The protein below binds the small molecule below.
Small molecule (SMILES): C[C@@H](O)CN1CCN(CC(=O)O)CCN(CC(=O)O)CCN(CC(=O)O)CC1

Binding-site contacts:
Ligand atom C1 contacts residue GD1 of chain 1.C at 3.6 Å.
Ligand atom O7 contacts residue GD1 of chain 1.C at 2.4 Å.
Ligand atom C4 contacts residue GD1 of chain 1.C at 3.7 Å.
Ligand atom C12 contacts residue DO31 of chain 1.E at 4.0 Å.
Ligand atom O1 contacts residue DO31 of chain 1.E at 3.0 Å.
Ligand atom C9 contacts residue DO31 of chain 1.E at 3.3 Å.
Ligand atom C7 contacts residue GD1 of chain 1.C at 3.6 Å.
Ligand atom O3 contacts residue GD1 of chain 1.C at 2.5 Å.
Ligand atom O6 contacts residue GD1 of chain 1.C at 4.3 Å.
Ligand atom C12 contacts residue GD1 of chain 1.C at 3.4 Å.
Ligand atom C16 contacts residue GD1 of chain 1.C at 3.3 Å.
Ligand atom C5 contacts residue GD1 of chain 1.C at 3.6 Å.
Ligand atom O4 contacts residue GD1 of chain 1.C at 4.5 Å.
Ligand atom C10 contacts residue GD1 of chain 1.C at 3.4 Å.
Ligand atom C13 contacts residue GD1 of chain 1.C at 3.2 Å.
Ligand atom C9 contacts residue GD1 of chain 1.C at 3.0 Å.
Ligand atom N2 contacts residue GD1 of chain 1.C at 2.7 Å.
Ligand atom C11 contacts residue GD1 of chain 1.C at 3.3 Å.
Ligand atom C6 contacts residue GD1 of chain 1.C at 3.6 Å.
Ligand atom N4 contacts residue GD1 of chain 1.C at 2.7 Å.
Ligand atom N1 contacts residue GD1 of chain 1.C at 2.8 Å.
Ligand atom C8 contacts residue GD1 of chain 1.C at 3.7 Å.
Ligand atom C2 contacts residue GD1 of chain 1.C at 3.6 Å.
Ligand atom O2 contacts residue GD1 of chain 1.C at 4.2 Å.
Ligand atom C3 contacts residue GD1 of chain 1.C at 3.6 Å.
Ligand atom C11 contacts residue DO31 of chain 1.E at 3.3 Å.
Ligand atom O4 contacts residue DO31 of chain 1.E at 2.7 Å (h-bond).
Ligand atom O1 contacts residue GD1 of chain 1.C at 2.0 Å.
Ligand atom C14 contacts residue GD1 of chain 1.C at 3.4 Å.
Ligand atom O3 contacts residue GD1 of chain 1.B at 4.4 Å.
Ligand atom O2 contacts residue DO31 of chain 1.E at 2.8 Å.
Ligand atom C15 contacts residue GD1 of chain 1.C at 3.4 Å.
Ligand atom O5 contacts residue GD1 of chain 1.C at 2.2 Å.
Ligand atom N3 contacts residue GD1 of chain 1.C at 2.8 Å.
Ligand atom O3 contacts residue DO31 of chain 1.E at 2.8 Å (h-bond).